Binding-site contacts:
Ligand atom O contacts residue THR65 of chain 1.H at 4.0 Å.
Ligand atom ND1 contacts residue HIS172 of chain 1.H at 4.2 Å.
Ligand atom CE1 contacts residue THR65 of chain 1.H at 4.2 Å.
Ligand atom CG contacts residue HIS172 of chain 1.H at 3.9 Å.
Ligand atom CA contacts residue GLN77 of chain 1.H at 3.4 Å.
Ligand atom N contacts residue LEU68 of chain 1.H at 3.9 Å.
Ligand atom OXT contacts residue LEU153 of chain 1.A at 4.2 Å.
Ligand atom CD2 contacts residue ARG170 of chain 1.H at 4.2 Å.
Ligand atom N contacts residue THR65 of chain 1.H at 4.4 Å.
Ligand atom CE1 contacts residue ARG170 of chain 1.H at 2.4 Å.
Ligand atom OXT contacts residue ASN152 of chain 1.A at 4.3 Å.
Ligand atom ND1 contacts residue GLU161 of chain 1.A at 4.4 Å.
Ligand atom CA contacts residue HIS172 of chain 1.H at 3.5 Å.
Ligand atom NE2 contacts residue GLU161 of chain 1.A at 2.5 Å (salt-bridge).
Ligand atom CB contacts residue HIS172 of chain 1.H at 3.2 Å.
Ligand atom NE2 contacts residue ARG170 of chain 1.H at 3.0 Å (salt-bridge).
Ligand atom CB contacts residue THR65 of chain 1.H at 2.9 Å.
Ligand atom ND1 contacts residue ARG170 of chain 1.H at 3.4 Å (salt-bridge).
Ligand atom ND1 contacts residue THR65 of chain 1.H at 3.0 Å (h-bond).
Ligand atom N contacts residue HIS172 of chain 1.H at 3.7 Å.
Ligand atom CG contacts residue THR65 of chain 1.H at 3.3 Å.
Ligand atom N contacts residue GLN77 of chain 1.H at 2.7 Å (h-bond).
Ligand atom CB contacts residue GLN77 of chain 1.H at 4.3 Å.
Ligand atom NE2 contacts residue VAL168 of chain 1.H at 4.4 Å.
Ligand atom CA contacts residue THR65 of chain 1.H at 4.3 Å.
Ligand atom CD2 contacts residue GLU161 of chain 1.A at 3.0 Å.
Ligand atom CE1 contacts residue VAL168 of chain 1.H at 3.9 Å (hydrophobic).
Ligand atom CG contacts residue GLU161 of chain 1.A at 4.2 Å.
Ligand atom CG contacts residue ARG170 of chain 1.H at 4.4 Å.
Ligand atom ND1 contacts residue VAL168 of chain 1.H at 3.8 Å.
Ligand atom CE1 contacts residue GLU161 of chain 1.A at 3.5 Å.

Sequence of chain 1.H:
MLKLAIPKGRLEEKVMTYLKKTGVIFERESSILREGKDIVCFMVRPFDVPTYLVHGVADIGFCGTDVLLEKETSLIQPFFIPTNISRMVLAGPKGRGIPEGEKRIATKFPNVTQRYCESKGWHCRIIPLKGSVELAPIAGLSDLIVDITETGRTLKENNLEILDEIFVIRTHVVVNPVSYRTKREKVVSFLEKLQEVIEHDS

Sequence of chain 1.A:
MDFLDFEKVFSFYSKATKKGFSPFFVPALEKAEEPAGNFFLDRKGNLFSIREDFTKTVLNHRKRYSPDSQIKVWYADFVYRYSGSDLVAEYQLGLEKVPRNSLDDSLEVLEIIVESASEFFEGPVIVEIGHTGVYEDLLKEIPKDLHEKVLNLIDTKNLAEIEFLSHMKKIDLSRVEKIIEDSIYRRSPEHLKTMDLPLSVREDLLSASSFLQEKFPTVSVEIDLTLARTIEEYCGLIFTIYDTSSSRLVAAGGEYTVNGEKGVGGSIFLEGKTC

This small molecule binds to this protein.
Small molecule (SMILES): N[C@@H](Cc1c[nH]c[nH+]1)C(=O)O